A small-molecule ligand and the protein it binds are described below.
Small molecule (SMILES): CNC(=O)CN(CC(c1ccccc1)c1ccccc1)C(=O)c1cc(C)c(OC)c(C)c1

Sequence of chain 1.A:
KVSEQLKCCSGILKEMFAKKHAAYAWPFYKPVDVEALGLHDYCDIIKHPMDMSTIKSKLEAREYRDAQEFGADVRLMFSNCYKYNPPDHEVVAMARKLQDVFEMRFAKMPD

Binding-site contacts:
Ligand atom C57 contacts residue ASN87 of chain 1.A at 3.6 Å.
Ligand atom O51 contacts residue ASN87 of chain 1.A at 3.0 Å (h-bond).
Ligand atom C18 contacts residue TRP28 of chain 1.A at 3.8 Å (hydrophobic).
Ligand atom C57 contacts residue TYR86 of chain 1.A at 3.5 Å (hydrophobic).
Ligand atom C32 contacts residue ASN87 of chain 1.A at 3.5 Å.
Ligand atom C61 contacts residue VAL34 of chain 1.A at 3.8 Å (hydrophobic).
Ligand atom N05 contacts residue TRP28 of chain 1.A at 3.9 Å.
Ligand atom C21 contacts residue VAL93 of chain 1.A at 3.9 Å (hydrophobic).
Ligand atom C52 contacts residue ASN87 of chain 1.A at 3.8 Å.
Ligand atom O41 contacts residue LEU39 of chain 1.A at 3.2 Å.
Ligand atom C19 contacts residue PRO29 of chain 1.A at 4.0 Å (hydrophobic).
Ligand atom O08 contacts residue TRP28 of chain 1.A at 3.7 Å.
Ligand atom C50 contacts residue VAL34 of chain 1.A at 3.9 Å (hydrophobic).
Ligand atom C45 contacts residue VAL93 of chain 1.A at 4.0 Å (hydrophobic).
Ligand atom C52 contacts residue TYR44 of chain 1.A at 3.9 Å (hydrophobic).
Ligand atom C46 contacts residue VAL93 of chain 1.A at 3.8 Å (hydrophobic).
Ligand atom C46 contacts residue PHE30 of chain 1.A at 3.5 Å (hydrophobic).
Ligand atom C32 contacts residue HIS91 of chain 1.A at 3.6 Å.
Ligand atom C21 contacts residue TRP28 of chain 1.A at 4.0 Å (hydrophobic).
Ligand atom O08 contacts residue PRO29 of chain 1.A at 3.5 Å.
Ligand atom C19 contacts residue VAL93 of chain 1.A at 3.8 Å (hydrophobic).
Ligand atom C46 contacts residue PRO29 of chain 1.A at 3.9 Å (hydrophobic).
Ligand atom C43 contacts residue PRO29 of chain 1.A at 3.5 Å (hydrophobic).
Ligand atom C07 contacts residue TRP28 of chain 1.A at 3.6 Å (hydrophobic).
Ligand atom C30 contacts residue HIS91 of chain 1.A at 3.7 Å.
Ligand atom C57 contacts residue LEU41 of chain 1.A at 4.0 Å (hydrophobic).
Ligand atom O41 contacts residue VAL34 of chain 1.A at 4.0 Å.
Ligand atom O51 contacts residue CYS83 of chain 1.A at 4.0 Å.
Ligand atom C42 contacts residue VAL34 of chain 1.A at 3.9 Å (hydrophobic).
Ligand atom C21 contacts residue MET96 of chain 1.A at 3.9 Å (hydrophobic).
Ligand atom C09 contacts residue TRP28 of chain 1.A at 4.0 Å (hydrophobic).
Ligand atom C13 contacts residue PRO29 of chain 1.A at 3.9 Å (hydrophobic).
Ligand atom C40 contacts residue LEU39 of chain 1.A at 3.9 Å (hydrophobic).
Ligand atom C50 contacts residue ASN87 of chain 1.A at 3.9 Å.
Ligand atom C23 contacts residue GLU92 of chain 1.A at 3.7 Å.
Ligand atom C52 contacts residue CYS83 of chain 1.A at 3.9 Å (hydrophobic).
Ligand atom C45 contacts residue VAL34 of chain 1.A at 4.0 Å (hydrophobic).
Ligand atom C19 contacts residue TRP28 of chain 1.A at 3.8 Å (hydrophobic).
Ligand atom C56 contacts residue VAL34 of chain 1.A at 3.8 Å (hydrophobic).
Ligand atom C43 contacts residue VAL34 of chain 1.A at 4.0 Å (hydrophobic).